Sequence of chain 1.E:
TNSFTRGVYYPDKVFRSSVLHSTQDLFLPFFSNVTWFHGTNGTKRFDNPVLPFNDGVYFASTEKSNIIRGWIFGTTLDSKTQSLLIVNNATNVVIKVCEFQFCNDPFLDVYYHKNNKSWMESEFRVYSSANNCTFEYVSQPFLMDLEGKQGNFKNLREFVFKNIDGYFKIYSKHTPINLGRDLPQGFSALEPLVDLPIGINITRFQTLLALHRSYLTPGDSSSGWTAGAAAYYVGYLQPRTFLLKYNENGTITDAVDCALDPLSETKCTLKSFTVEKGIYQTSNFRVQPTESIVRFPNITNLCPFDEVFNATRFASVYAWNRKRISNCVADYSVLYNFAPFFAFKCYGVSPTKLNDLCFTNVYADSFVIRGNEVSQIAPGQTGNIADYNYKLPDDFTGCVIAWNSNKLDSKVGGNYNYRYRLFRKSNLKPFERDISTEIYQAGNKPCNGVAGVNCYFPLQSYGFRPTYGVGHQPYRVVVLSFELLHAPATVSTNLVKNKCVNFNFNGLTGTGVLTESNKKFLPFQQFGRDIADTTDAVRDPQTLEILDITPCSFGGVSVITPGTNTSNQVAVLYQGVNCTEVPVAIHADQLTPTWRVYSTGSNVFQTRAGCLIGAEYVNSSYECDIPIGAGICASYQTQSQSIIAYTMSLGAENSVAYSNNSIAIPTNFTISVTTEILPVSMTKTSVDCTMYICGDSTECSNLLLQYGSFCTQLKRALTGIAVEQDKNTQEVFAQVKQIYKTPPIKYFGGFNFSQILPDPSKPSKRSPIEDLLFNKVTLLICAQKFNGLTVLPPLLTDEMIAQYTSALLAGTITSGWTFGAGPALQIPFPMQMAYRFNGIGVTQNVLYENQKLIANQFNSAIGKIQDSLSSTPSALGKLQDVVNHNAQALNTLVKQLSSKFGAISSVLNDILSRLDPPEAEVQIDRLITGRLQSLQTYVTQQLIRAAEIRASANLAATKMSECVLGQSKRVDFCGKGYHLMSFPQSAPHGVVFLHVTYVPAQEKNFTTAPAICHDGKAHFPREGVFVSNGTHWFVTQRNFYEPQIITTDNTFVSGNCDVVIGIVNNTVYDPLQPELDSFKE

Sequence of chain 1.D:
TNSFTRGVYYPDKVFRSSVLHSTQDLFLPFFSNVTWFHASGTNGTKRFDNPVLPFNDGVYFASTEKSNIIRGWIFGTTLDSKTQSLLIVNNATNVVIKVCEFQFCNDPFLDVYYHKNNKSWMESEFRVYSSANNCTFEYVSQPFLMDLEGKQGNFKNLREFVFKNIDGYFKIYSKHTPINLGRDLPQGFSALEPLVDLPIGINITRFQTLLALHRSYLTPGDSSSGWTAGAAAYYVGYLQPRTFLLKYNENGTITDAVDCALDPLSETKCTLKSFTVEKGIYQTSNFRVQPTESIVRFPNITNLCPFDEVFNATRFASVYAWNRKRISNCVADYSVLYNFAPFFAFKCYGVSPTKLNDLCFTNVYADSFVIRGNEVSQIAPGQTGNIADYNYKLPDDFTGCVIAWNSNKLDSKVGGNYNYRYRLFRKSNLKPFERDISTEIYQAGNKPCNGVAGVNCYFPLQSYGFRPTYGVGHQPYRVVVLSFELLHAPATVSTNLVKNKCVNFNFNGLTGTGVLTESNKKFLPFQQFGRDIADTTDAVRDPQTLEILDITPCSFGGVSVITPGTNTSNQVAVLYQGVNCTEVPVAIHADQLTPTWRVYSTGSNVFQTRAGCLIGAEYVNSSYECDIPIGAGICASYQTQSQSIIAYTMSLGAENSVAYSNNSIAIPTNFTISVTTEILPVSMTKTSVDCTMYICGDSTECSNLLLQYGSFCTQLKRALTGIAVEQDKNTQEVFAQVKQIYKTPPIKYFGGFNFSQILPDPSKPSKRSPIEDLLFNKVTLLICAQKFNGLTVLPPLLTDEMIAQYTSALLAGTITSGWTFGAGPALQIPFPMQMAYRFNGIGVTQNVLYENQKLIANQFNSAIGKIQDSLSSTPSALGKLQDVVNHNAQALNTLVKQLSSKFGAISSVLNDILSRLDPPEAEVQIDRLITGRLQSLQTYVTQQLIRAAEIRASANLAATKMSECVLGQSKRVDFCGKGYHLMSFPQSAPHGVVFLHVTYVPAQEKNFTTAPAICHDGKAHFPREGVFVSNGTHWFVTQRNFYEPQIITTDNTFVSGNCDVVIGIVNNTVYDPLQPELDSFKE

Binding-site contacts:
Ligand atom C3 contacts residue ASN282 of chain 1.D at 3.8 Å.
Ligand atom N2 contacts residue ASN282 of chain 1.D at 2.9 Å (h-bond).
Ligand atom N2 contacts residue GLU281 of chain 1.D at 2.8 Å (salt-bridge).
Ligand atom C3 contacts residue GLU281 of chain 1.D at 3.8 Å.
Ligand atom O5 contacts residue LYS558 of chain 1.E at 4.1 Å.
Ligand atom C6 contacts residue LYS558 of chain 1.E at 4.4 Å.
Ligand atom C2 contacts residue ASN282 of chain 1.D at 2.5 Å.
Ligand atom O7 contacts residue GLU281 of chain 1.D at 4.0 Å.
Ligand atom C1 contacts residue ASN282 of chain 1.D at 1.4 Å.
Ligand atom C8 contacts residue ASN282 of chain 1.D at 4.4 Å.
Ligand atom C8 contacts residue ASN280 of chain 1.D at 3.5 Å.
Ligand atom C7 contacts residue ASN282 of chain 1.D at 3.1 Å.
Ligand atom C4 contacts residue ASN282 of chain 1.D at 4.2 Å.
Ligand atom O5 contacts residue ASN282 of chain 1.D at 2.4 Å (h-bond).
Ligand atom C8 contacts residue GLU281 of chain 1.D at 3.5 Å.
Ligand atom C5 contacts residue ASN282 of chain 1.D at 3.7 Å.
Ligand atom O6 contacts residue LYS558 of chain 1.E at 3.4 Å.
Ligand atom C7 contacts residue GLU281 of chain 1.D at 3.4 Å.
Ligand atom C1 contacts residue GLU281 of chain 1.D at 3.5 Å.
Ligand atom C2 contacts residue GLU281 of chain 1.D at 3.5 Å.
Ligand atom O7 contacts residue ASN282 of chain 1.D at 3.0 Å (h-bond).

This protein binds this small molecule.
Small molecule (SMILES): CC(=O)N[C@@H]1[C@@H](O)[C@H](O)[C@@H](CO)O[C@H]1O